A protein and the small-molecule ligand that binds it are described below.
Small molecule (SMILES): Nc1nc2c(ccn2[C@@H]2O[C@H](CO)[C@@H](O)[C@H]2O)c(=O)[nH]1

Sequence of chain 1.B:
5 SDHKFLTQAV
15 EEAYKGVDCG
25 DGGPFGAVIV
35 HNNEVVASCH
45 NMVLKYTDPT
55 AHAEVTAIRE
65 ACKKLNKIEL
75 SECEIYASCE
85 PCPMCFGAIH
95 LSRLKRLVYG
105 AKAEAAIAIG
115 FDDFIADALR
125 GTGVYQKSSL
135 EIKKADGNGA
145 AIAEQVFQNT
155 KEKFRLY

Binding-site contacts:
Ligand atom C01 contacts residue TYR161 of chain 1.A at 3.0 Å (hydrophobic).
Ligand atom O19 contacts residue PHE118 of chain 1.A at 3.6 Å.
Ligand atom N11 contacts residue GLU84 of chain 1.A at 3.4 Å (salt-bridge).
Ligand atom O19 contacts residue ASP116 of chain 1.A at 2.8 Å (salt-bridge).
Ligand atom C09 contacts residue GLU58 of chain 1.A at 3.3 Å.
Ligand atom C04 contacts residue PHE29 of chain 1.A at 3.5 Å (hydrophobic).
Ligand atom O07 contacts residue PHE29 of chain 1.A at 3.3 Å.
Ligand atom C09 contacts residue PHE29 of chain 1.A at 3.3 Å (hydrophobic).
Ligand atom O18 contacts residue GLU84 of chain 1.A at 3.4 Å (salt-bridge).
Ligand atom C14 contacts residue ASP116 of chain 1.A at 3.8 Å.
Ligand atom C06 contacts residue ASN45 of chain 1.A at 3.7 Å.
Ligand atom C02 contacts residue HIS56 of chain 1.A at 3.6 Å.
Ligand atom N08 contacts residue PHE29 of chain 1.A at 3.3 Å.
Ligand atom C06 contacts residue GLU58 of chain 1.A at 3.8 Å.
Ligand atom N03 contacts residue PHE29 of chain 1.A at 3.5 Å.
Ligand atom N11 contacts residue CYS83 of chain 1.A at 3.2 Å (h-bond).
Ligand atom C02 contacts residue TYR161 of chain 1.A at 3.4 Å (hydrophobic).
Ligand atom O07 contacts residue ASN45 of chain 1.A at 3.0 Å (h-bond).
Ligand atom N11 contacts residue GLU58 of chain 1.A at 2.6 Å (salt-bridge).
Ligand atom C01 contacts residue PHE29 of chain 1.A at 3.5 Å (hydrophobic).
Ligand atom C02 contacts residue PHE29 of chain 1.A at 3.6 Å (hydrophobic).
Ligand atom N03 contacts residue HIS56 of chain 1.A at 3.8 Å.
Ligand atom O07 contacts residue HIS56 of chain 1.A at 3.2 Å.
Ligand atom C12 contacts residue PHE29 of chain 1.A at 3.8 Å (hydrophobic).
Ligand atom C01 contacts residue ASN45 of chain 1.A at 3.1 Å.
Ligand atom O20 contacts residue LEU95 of chain 1.B at 3.5 Å.
Ligand atom O07 contacts residue ALA57 of chain 1.A at 2.9 Å (h-bond).
Ligand atom N08 contacts residue GLU58 of chain 1.A at 2.9 Å (salt-bridge).
Ligand atom C05 contacts residue PHE29 of chain 1.A at 3.3 Å (hydrophobic).
Ligand atom C06 contacts residue PHE29 of chain 1.A at 3.3 Å (hydrophobic).
Ligand atom O20 contacts residue HIS56 of chain 1.A at 3.8 Å.
Ligand atom O20 contacts residue PHE118 of chain 1.A at 3.7 Å.
Ligand atom C05 contacts residue HIS56 of chain 1.A at 3.5 Å.
Ligand atom O16 contacts residue PHE29 of chain 1.A at 3.3 Å.
Ligand atom C06 contacts residue HIS56 of chain 1.A at 3.6 Å.
Ligand atom C05 contacts residue ASN45 of chain 1.A at 3.7 Å.
Ligand atom C04 contacts residue HIS56 of chain 1.A at 3.8 Å.
Ligand atom N11 contacts residue PRO85 of chain 1.A at 3.8 Å.
Ligand atom C01 contacts residue HIS56 of chain 1.A at 3.3 Å.
Ligand atom N10 contacts residue PHE29 of chain 1.A at 3.3 Å.

Sequence of chain 1.A:
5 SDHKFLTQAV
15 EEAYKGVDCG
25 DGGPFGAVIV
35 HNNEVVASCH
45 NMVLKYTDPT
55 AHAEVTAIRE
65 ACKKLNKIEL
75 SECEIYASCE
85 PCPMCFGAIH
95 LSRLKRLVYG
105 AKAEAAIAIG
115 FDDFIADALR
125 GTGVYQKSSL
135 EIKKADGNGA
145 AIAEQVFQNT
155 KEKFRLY